The protein below binds the small molecule below.
Small molecule (SMILES): CC(=O)N[C@@H]1[C@@H](O)[C@H](O)[C@@H](CO)O[C@H]1O

Sequence of chain 26.G:
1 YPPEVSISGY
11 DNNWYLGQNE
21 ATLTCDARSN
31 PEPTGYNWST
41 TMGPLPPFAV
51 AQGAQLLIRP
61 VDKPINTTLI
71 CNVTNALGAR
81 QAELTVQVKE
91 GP

Binding-site contacts:
Ligand atom O7 contacts residue GLN81 of chain 26.G at 3.9 Å.
Ligand atom N2 contacts residue GLN81 of chain 26.G at 4.3 Å.
Ligand atom C2 contacts residue ASN72 of chain 26.G at 2.6 Å.
Ligand atom C8 contacts residue GLN81 of chain 26.G at 3.2 Å.
Ligand atom C1 contacts residue ALA79 of chain 26.G at 4.3 Å (hydrophobic).
Ligand atom N2 contacts residue ASN72 of chain 26.G at 3.2 Å (h-bond).
Ligand atom C5 contacts residue THR74 of chain 26.G at 3.9 Å.
Ligand atom O7 contacts residue ASN72 of chain 26.G at 3.3 Å (h-bond).
Ligand atom C5 contacts residue ASN72 of chain 26.G at 3.7 Å.
Ligand atom C7 contacts residue ASN72 of chain 26.G at 3.5 Å.
Ligand atom C7 contacts residue GLN81 of chain 26.G at 3.8 Å.
Ligand atom C4 contacts residue ASN72 of chain 26.G at 4.3 Å.
Ligand atom O5 contacts residue THR74 of chain 26.G at 4.0 Å.
Ligand atom C3 contacts residue ASN72 of chain 26.G at 4.0 Å.
Ligand atom C1 contacts residue ASN72 of chain 26.G at 1.5 Å.
Ligand atom C6 contacts residue THR74 of chain 26.G at 3.7 Å.
Ligand atom O5 contacts residue ASN72 of chain 26.G at 2.4 Å (h-bond).